Binding-site contacts:
Ligand atom CB contacts residue TRP580 of chain 2.B at 4.4 Å (hydrophobic).
Ligand atom N contacts residue TRP580 of chain 2.B at 4.3 Å.
Ligand atom CA contacts residue GLN519 of chain 2.B at 3.6 Å.
Ligand atom CD contacts residue TRQ581 of chain 2.B at 3.8 Å.
Ligand atom CD contacts residue CYS448 of chain 2.B at 3.5 Å (hydrophobic).
Ligand atom C contacts residue GLN519 of chain 2.B at 4.0 Å.
Ligand atom CG contacts residue TRP580 of chain 2.B at 3.5 Å (hydrophobic).
Ligand atom N contacts residue ASN515 of chain 2.B at 4.3 Å.
Ligand atom CA contacts residue ASN515 of chain 2.B at 4.5 Å.
Ligand atom CD contacts residue TRP580 of chain 2.B at 4.2 Å (hydrophobic).
Ligand atom NZ contacts residue TRP580 of chain 2.B at 4.0 Å.
Ligand atom CG contacts residue ASN515 of chain 2.B at 3.5 Å.
Ligand atom CB contacts residue VAL386 of chain 2.B at 3.8 Å (hydrophobic).
Ligand atom CD contacts residue ASN515 of chain 2.B at 4.0 Å.
Ligand atom CE contacts residue CYS516 of chain 2.B at 4.4 Å (hydrophobic).
Ligand atom NZ contacts residue TRQ581 of chain 2.B at 1.4 Å (h-bond).
Ligand atom CE contacts residue TRQ581 of chain 2.B at 2.4 Å.
Ligand atom N contacts residue GLN519 of chain 2.B at 2.7 Å (h-bond).
Ligand atom O contacts residue VAL386 of chain 2.B at 3.7 Å.
Ligand atom OXT contacts residue LYS530 of chain 2.B at 2.6 Å (salt-bridge).
Ligand atom OXT contacts residue GLN519 of chain 2.B at 3.1 Å (h-bond).
Ligand atom CG contacts residue GLN519 of chain 2.B at 3.9 Å.
Ligand atom C contacts residue LYS530 of chain 2.B at 3.7 Å.
Ligand atom CE contacts residue ASN515 of chain 2.B at 3.9 Å.
Ligand atom CE contacts residue CYS448 of chain 2.B at 3.4 Å (hydrophobic).
Ligand atom NZ contacts residue PRO449 of chain 2.B at 3.8 Å.
Ligand atom CE contacts residue TRP580 of chain 2.B at 3.8 Å (hydrophobic).
Ligand atom C contacts residue VAL386 of chain 2.B at 4.0 Å (hydrophobic).
Ligand atom NZ contacts residue CYS448 of chain 2.B at 2.8 Å (h-bond).
Ligand atom OXT contacts residue VAL386 of chain 2.B at 4.0 Å.
Ligand atom O contacts residue LYS530 of chain 2.B at 4.0 Å.
Ligand atom CB contacts residue GLN519 of chain 2.B at 3.7 Å.
Ligand atom NZ contacts residue GLY450 of chain 2.B at 4.3 Å.

This protein binds this small molecule.
Small molecule (SMILES): N[C@@H](CCCC[NH3+])C(=O)O

Sequence of chain 2.B:
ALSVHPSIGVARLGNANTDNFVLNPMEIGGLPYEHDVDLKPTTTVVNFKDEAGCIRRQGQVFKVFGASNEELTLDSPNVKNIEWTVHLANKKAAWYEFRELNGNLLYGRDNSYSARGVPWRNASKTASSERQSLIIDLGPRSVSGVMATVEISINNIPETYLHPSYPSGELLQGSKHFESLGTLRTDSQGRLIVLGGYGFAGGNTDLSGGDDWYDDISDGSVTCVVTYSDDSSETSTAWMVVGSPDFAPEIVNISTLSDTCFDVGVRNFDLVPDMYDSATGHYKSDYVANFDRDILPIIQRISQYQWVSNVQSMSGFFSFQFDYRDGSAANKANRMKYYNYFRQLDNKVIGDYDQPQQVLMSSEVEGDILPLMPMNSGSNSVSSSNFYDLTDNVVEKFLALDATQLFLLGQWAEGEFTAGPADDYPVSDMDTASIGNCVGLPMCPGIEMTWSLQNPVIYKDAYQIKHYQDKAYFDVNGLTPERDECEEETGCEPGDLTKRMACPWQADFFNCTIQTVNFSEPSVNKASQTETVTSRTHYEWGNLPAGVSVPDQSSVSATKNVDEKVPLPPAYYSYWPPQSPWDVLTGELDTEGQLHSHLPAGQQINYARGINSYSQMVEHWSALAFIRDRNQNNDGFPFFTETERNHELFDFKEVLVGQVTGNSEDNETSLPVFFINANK